This small molecule binds to this protein.
Small molecule (SMILES): CC(=O)N[C@@H]1[C@@H](O)[C@H](O)[C@@H](CO)O[C@H]1O

Binding-site contacts:
Ligand atom C1 contacts residue GLN575 of chain 1.B at 4.0 Å.
Ligand atom C3 contacts residue ASN326 of chain 1.B at 3.8 Å.
Ligand atom C5 contacts residue ASN326 of chain 1.B at 3.7 Å.
Ligand atom O5 contacts residue ASN326 of chain 1.B at 2.4 Å (h-bond).
Ligand atom C2 contacts residue ASN326 of chain 1.B at 2.4 Å.
Ligand atom C5 contacts residue GLN575 of chain 1.B at 4.3 Å.
Ligand atom O5 contacts residue GLN575 of chain 1.B at 4.3 Å.
Ligand atom C1 contacts residue ASN326 of chain 1.B at 1.4 Å.
Ligand atom N2 contacts residue ASN326 of chain 1.B at 2.9 Å (h-bond).
Ligand atom O7 contacts residue ASN326 of chain 1.B at 3.1 Å (h-bond).
Ligand atom C7 contacts residue ASN326 of chain 1.B at 3.2 Å.
Ligand atom C4 contacts residue ASN326 of chain 1.B at 4.2 Å.
Ligand atom C8 contacts residue ASN326 of chain 1.B at 4.3 Å.
Ligand atom N2 contacts residue GLN575 of chain 1.B at 3.5 Å (h-bond).
Ligand atom C8 contacts residue GLN575 of chain 1.B at 3.2 Å.
Ligand atom C7 contacts residue GLN575 of chain 1.B at 3.9 Å.

Sequence of chain 1.B:
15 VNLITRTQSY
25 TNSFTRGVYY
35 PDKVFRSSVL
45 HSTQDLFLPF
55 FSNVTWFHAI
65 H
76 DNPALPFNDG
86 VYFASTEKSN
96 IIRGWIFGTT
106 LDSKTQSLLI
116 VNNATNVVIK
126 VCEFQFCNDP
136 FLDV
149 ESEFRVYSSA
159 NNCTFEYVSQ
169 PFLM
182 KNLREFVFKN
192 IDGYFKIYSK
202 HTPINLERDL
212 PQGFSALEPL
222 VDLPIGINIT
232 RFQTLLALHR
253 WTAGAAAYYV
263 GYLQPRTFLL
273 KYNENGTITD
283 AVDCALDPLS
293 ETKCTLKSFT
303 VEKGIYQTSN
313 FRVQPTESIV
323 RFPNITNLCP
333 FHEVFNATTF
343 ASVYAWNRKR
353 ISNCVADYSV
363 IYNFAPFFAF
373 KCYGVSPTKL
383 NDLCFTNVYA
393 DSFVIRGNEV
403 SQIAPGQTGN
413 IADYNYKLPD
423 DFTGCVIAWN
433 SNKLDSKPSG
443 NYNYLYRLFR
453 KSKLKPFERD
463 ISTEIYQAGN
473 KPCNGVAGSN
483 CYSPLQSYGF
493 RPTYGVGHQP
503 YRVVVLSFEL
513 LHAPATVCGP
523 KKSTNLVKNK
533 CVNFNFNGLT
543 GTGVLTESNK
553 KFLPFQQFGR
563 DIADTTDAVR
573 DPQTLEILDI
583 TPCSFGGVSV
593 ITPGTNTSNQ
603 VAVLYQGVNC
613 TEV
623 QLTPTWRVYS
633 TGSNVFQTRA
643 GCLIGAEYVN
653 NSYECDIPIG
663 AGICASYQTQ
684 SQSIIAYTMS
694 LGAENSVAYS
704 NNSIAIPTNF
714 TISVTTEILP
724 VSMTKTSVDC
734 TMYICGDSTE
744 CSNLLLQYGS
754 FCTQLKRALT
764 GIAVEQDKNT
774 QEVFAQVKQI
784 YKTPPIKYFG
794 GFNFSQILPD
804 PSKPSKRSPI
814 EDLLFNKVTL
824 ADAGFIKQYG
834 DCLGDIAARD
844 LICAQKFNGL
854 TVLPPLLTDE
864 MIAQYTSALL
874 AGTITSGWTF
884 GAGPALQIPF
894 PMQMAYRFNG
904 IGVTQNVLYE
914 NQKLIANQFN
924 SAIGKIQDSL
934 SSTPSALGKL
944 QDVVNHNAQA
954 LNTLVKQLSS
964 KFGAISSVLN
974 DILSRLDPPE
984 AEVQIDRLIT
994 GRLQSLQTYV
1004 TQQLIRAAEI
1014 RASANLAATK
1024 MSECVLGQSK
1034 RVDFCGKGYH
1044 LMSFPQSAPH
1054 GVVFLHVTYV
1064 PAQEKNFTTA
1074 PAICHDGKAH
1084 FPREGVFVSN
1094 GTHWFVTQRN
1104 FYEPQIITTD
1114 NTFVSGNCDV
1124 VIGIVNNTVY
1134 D